Sequence of chain 2.B:
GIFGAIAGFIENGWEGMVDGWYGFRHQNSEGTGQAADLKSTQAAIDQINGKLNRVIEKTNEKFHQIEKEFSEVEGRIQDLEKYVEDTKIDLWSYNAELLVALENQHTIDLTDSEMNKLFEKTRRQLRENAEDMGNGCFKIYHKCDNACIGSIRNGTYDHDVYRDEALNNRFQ

This protein binds this small molecule.
Small molecule (SMILES): CC(=O)N[C@@H]1[C@@H](O)[C@H](O)[C@@H](CO)O[C@H]1O

Binding-site contacts:
Ligand atom C8 contacts residue THR156 of chain 2.B at 4.1 Å.
Ligand atom O7 contacts residue ASN154 of chain 2.B at 2.7 Å (h-bond).
Ligand atom C5 contacts residue ASN154 of chain 2.B at 3.6 Å.
Ligand atom O5 contacts residue ASN154 of chain 2.B at 2.3 Å (h-bond).
Ligand atom C4 contacts residue ASN154 of chain 2.B at 4.2 Å.
Ligand atom O5 contacts residue GLY150 of chain 2.B at 4.1 Å.
Ligand atom C7 contacts residue THR156 of chain 2.B at 4.2 Å.
Ligand atom C8 contacts residue ASN154 of chain 2.B at 4.4 Å.
Ligand atom C1 contacts residue ASN154 of chain 2.B at 1.4 Å.
Ligand atom C6 contacts residue GLY150 of chain 2.B at 4.5 Å.
Ligand atom C3 contacts residue ASN154 of chain 2.B at 3.8 Å.
Ligand atom C1 contacts residue THR156 of chain 2.B at 3.4 Å.
Ligand atom C6 contacts residue ALA147 of chain 2.B at 3.6 Å (hydrophobic).
Ligand atom O5 contacts residue SER151 of chain 2.B at 4.2 Å.
Ligand atom O6 contacts residue ALA147 of chain 2.B at 4.0 Å.
Ligand atom N2 contacts residue THR156 of chain 2.B at 4.0 Å.
Ligand atom C2 contacts residue ASN154 of chain 2.B at 2.5 Å.
Ligand atom O5 contacts residue THR156 of chain 2.B at 4.1 Å.
Ligand atom C5 contacts residue THR156 of chain 2.B at 4.3 Å.
Ligand atom C7 contacts residue ASN154 of chain 2.B at 3.1 Å.
Ligand atom C2 contacts residue THR156 of chain 2.B at 4.5 Å.
Ligand atom N2 contacts residue ASN154 of chain 2.B at 3.0 Å (h-bond).
Ligand atom C6 contacts residue SER151 of chain 2.B at 4.2 Å.